A small-molecule ligand and the protein it binds are described below.
Small molecule (SMILES): O=c1[nH]cnc2c1ncn2[C@@H]1O[C@H](COP(=O)(O)O)[C@@H](O)[C@H]1O

Sequence of chain 1.B:
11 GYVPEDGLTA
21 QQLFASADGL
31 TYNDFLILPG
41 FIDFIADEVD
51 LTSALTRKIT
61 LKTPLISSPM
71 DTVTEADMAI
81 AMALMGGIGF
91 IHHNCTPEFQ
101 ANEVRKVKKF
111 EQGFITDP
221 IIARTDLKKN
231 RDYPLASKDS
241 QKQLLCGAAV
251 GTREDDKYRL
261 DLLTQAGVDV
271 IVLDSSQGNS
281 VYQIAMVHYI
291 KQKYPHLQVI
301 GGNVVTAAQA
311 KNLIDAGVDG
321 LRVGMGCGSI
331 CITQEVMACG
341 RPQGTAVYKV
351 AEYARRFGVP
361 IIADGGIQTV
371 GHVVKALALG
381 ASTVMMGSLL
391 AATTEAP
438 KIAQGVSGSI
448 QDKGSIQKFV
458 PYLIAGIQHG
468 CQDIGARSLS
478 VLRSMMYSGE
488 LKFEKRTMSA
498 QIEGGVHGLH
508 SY

Binding-site contacts:
Ligand atom O2' contacts residue ASP364 of chain 1.B at 2.8 Å (salt-bridge).
Ligand atom C2' contacts residue ASP364 of chain 1.B at 3.6 Å.
Ligand atom N3 contacts residue NAD1 of chain 1.K at 3.5 Å.
Ligand atom O2P contacts residue GLY387 of chain 1.B at 2.9 Å (h-bond).
Ligand atom C4' contacts residue ASP364 of chain 1.B at 3.3 Å.
Ligand atom P contacts residue GLY366 of chain 1.B at 3.9 Å.
Ligand atom O1P contacts residue SER388 of chain 1.B at 2.6 Å (h-bond).
Ligand atom C8 contacts residue ILE330 of chain 1.B at 3.7 Å (hydrophobic).
Ligand atom C3' contacts residue MET70 of chain 1.B at 3.8 Å (hydrophobic).
Ligand atom P contacts residue SER388 of chain 1.B at 3.7 Å.
Ligand atom C5' contacts residue MET70 of chain 1.B at 3.8 Å (hydrophobic).
Ligand atom O5' contacts residue GLY365 of chain 1.B at 3.4 Å.
Ligand atom O3P contacts residue GLY328 of chain 1.B at 3.5 Å.
Ligand atom N1 contacts residue GLN441 of chain 1.B at 3.8 Å.
Ligand atom C2 contacts residue CYS331 of chain 1.B at 3.7 Å (hydrophobic).
Ligand atom O5' contacts residue GLY328 of chain 1.B at 3.8 Å.
Ligand atom O3P contacts residue SER329 of chain 1.B at 2.9 Å (h-bond).
Ligand atom O3P contacts residue GLY366 of chain 1.B at 3.0 Å (h-bond).
Ligand atom O3' contacts residue ASP364 of chain 1.B at 2.6 Å (salt-bridge).
Ligand atom O3' contacts residue SER68 of chain 1.B at 2.8 Å (h-bond).
Ligand atom O2' contacts residue ARG322 of chain 1.B at 3.2 Å (salt-bridge).
Ligand atom O1P contacts residue GLY387 of chain 1.B at 3.7 Å.
Ligand atom O6 contacts residue GLN441 of chain 1.B at 3.7 Å.
Ligand atom C2' contacts residue ARG322 of chain 1.B at 3.6 Å.
Ligand atom C3' contacts residue ASP364 of chain 1.B at 3.3 Å.
Ligand atom O3' contacts residue ARG322 of chain 1.B at 3.1 Å (salt-bridge).
Ligand atom N7 contacts residue ILE330 of chain 1.B at 3.8 Å.
Ligand atom C6 contacts residue NAD1 of chain 1.K at 3.9 Å.
Ligand atom O6 contacts residue NAD1 of chain 1.K at 3.8 Å.
Ligand atom C8 contacts residue MET70 of chain 1.B at 3.9 Å (hydrophobic).
Ligand atom O3P contacts residue GLY365 of chain 1.B at 3.9 Å.
Ligand atom C3' contacts residue ARG322 of chain 1.B at 3.8 Å.
Ligand atom N3 contacts residue CYS331 of chain 1.B at 3.6 Å (h-bond).
Ligand atom C2' contacts residue NAD1 of chain 1.K at 3.8 Å.
Ligand atom C2 contacts residue NAD1 of chain 1.K at 3.6 Å.
Ligand atom N1 contacts residue NAD1 of chain 1.K at 3.7 Å.
Ligand atom C3' contacts residue SER68 of chain 1.B at 3.3 Å.
Ligand atom O2P contacts residue SER388 of chain 1.B at 3.4 Å (h-bond).
Ligand atom P contacts residue SER329 of chain 1.B at 3.9 Å.
Ligand atom O2' contacts residue ASN303 of chain 1.B at 3.2 Å (h-bond).